Binding-site contacts:
Ligand atom C5 contacts residue ASN152 of chain 4.C at 4.5 Å.
Ligand atom F9 contacts residue ARG167 of chain 4.C at 3.7 Å.
Ligand atom C5 contacts residue LEU158 of chain 4.C at 4.4 Å (hydrophobic).
Ligand atom O7 contacts residue ASN152 of chain 4.C at 4.5 Å.
Ligand atom C3 contacts residue PRO164 of chain 4.C at 3.9 Å (hydrophobic).
Ligand atom C6 contacts residue ASN152 of chain 4.C at 3.9 Å.
Ligand atom C3 contacts residue ARG167 of chain 4.C at 3.9 Å.
Ligand atom C2 contacts residue ARG167 of chain 4.C at 3.8 Å.
Ligand atom O8 contacts residue ARG167 of chain 4.C at 3.6 Å.
Ligand atom O7 contacts residue ARG167 of chain 4.C at 3.1 Å (salt-bridge).
Ligand atom C5 contacts residue ARG167 of chain 4.C at 3.7 Å.
Ligand atom C4 contacts residue PRO164 of chain 4.C at 4.5 Å (hydrophobic).
Ligand atom C5 contacts residue ILE171 of chain 4.C at 4.0 Å (hydrophobic).
Ligand atom C3 contacts residue GLU168 of chain 4.C at 4.1 Å.
Ligand atom C4 contacts residue ILE171 of chain 4.C at 4.3 Å (hydrophobic).
Ligand atom O7 contacts residue ASN159 of chain 4.C at 4.2 Å.
Ligand atom C2 contacts residue PRO164 of chain 4.C at 4.4 Å (hydrophobic).
Ligand atom C4 contacts residue ARG167 of chain 4.C at 3.7 Å.
Ligand atom F9 contacts residue GLU168 of chain 4.C at 3.3 Å.
Ligand atom C4 contacts residue GLU168 of chain 4.C at 4.0 Å.
Ligand atom C6 contacts residue LEU158 of chain 4.C at 4.3 Å (hydrophobic).
Ligand atom C6 contacts residue ALA153 of chain 4.C at 4.5 Å (hydrophobic).
Ligand atom C1 contacts residue ARG167 of chain 4.C at 3.4 Å.
Ligand atom F9 contacts residue ILE171 of chain 4.C at 3.4 Å.
Ligand atom C6 contacts residue ARG167 of chain 4.C at 3.8 Å.
Ligand atom O8 contacts residue PRO164 of chain 4.C at 3.5 Å.
Ligand atom O7 contacts residue ALA153 of chain 4.C at 4.0 Å.

Sequence of chain 4.C:
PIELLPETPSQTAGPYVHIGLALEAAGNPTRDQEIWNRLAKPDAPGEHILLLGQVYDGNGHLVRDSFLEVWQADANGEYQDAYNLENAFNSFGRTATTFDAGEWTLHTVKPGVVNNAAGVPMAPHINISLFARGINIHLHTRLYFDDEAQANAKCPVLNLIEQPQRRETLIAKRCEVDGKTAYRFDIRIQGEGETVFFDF

This protein binds this small molecule.
Small molecule (SMILES): Oc1ccc(F)cc1O